Binding-site contacts:
Ligand atom C1C contacts residue TYR128 of chain 1.A at 3.3 Å (hydrophobic).
Ligand atom C5B contacts residue TYR152 of chain 1.A at 3.7 Å (hydrophobic).
Ligand atom C2A contacts residue TYR152 of chain 1.A at 3.8 Å (hydrophobic).
Ligand atom C3C contacts residue TYR152 of chain 1.A at 3.8 Å (hydrophobic).
Ligand atom C5A contacts residue ALA150 of chain 1.A at 3.5 Å (hydrophobic).
Ligand atom C4A contacts residue ALA150 of chain 1.A at 4.0 Å (hydrophobic).
Ligand atom CL2 contacts residue ILE104 of chain 1.A at 3.5 Å.
Ligand atom C3C contacts residue ILE104 of chain 1.A at 3.7 Å (hydrophobic).
Ligand atom C4B contacts residue PHE186 of chain 1.A at 3.9 Å (hydrophobic).
Ligand atom C2B contacts residue TYR128 of chain 1.A at 3.9 Å (hydrophobic).
Ligand atom CL1 contacts residue LEU25 of chain 1.C at 3.7 Å.
Ligand atom C2C contacts residue VAL191 of chain 1.A at 4.0 Å (hydrophobic).
Ligand atom CL2 contacts residue TYR128 of chain 1.A at 3.2 Å.
Ligand atom N3A contacts residue PRO174 of chain 1.A at 3.3 Å (h-bond).
Ligand atom N3A contacts residue TYR152 of chain 1.A at 4.0 Å.
Ligand atom CL1 contacts residue TYR152 of chain 1.A at 3.9 Å.
Ligand atom C2A contacts residue PHE186 of chain 1.A at 3.8 Å (hydrophobic).
Ligand atom C1B contacts residue VAL188 of chain 1.A at 4.0 Å (hydrophobic).
Ligand atom CL1 contacts residue VAL188 of chain 1.A at 3.7 Å.
Ligand atom C5A contacts residue PHE186 of chain 1.A at 4.0 Å (hydrophobic).
Ligand atom O1 contacts residue MET221 of chain 1.A at 3.5 Å (h-bond).
Ligand atom C4A contacts residue PRO174 of chain 1.A at 3.0 Å (hydrophobic).
Ligand atom CL2 contacts residue MET224 of chain 1.A at 3.4 Å.
Ligand atom C2B contacts residue MET224 of chain 1.A at 4.0 Å (hydrophobic).
Ligand atom C4A contacts residue SER175 of chain 1.A at 3.8 Å.
Ligand atom O1B contacts residue VAL188 of chain 1.A at 3.7 Å.
Ligand atom O1 contacts residue ILE104 of chain 1.A at 3.4 Å.
Ligand atom C3 contacts residue LEU106 of chain 1.A at 3.8 Å (hydrophobic).
Ligand atom N3A contacts residue ALA24 of chain 1.C at 3.8 Å.
Ligand atom C5 contacts residue TYR128 of chain 1.A at 3.8 Å (hydrophobic).
Ligand atom C4B contacts residue TYR152 of chain 1.A at 3.6 Å (hydrophobic).
Ligand atom O1A contacts residue MET224 of chain 1.A at 3.5 Å (h-bond).
Ligand atom C3B contacts residue MET224 of chain 1.A at 3.6 Å (hydrophobic).
Ligand atom C3B contacts residue PHE186 of chain 1.A at 3.9 Å (hydrophobic).
Ligand atom O1A contacts residue PHE186 of chain 1.A at 3.4 Å.
Ligand atom C31 contacts residue LEU106 of chain 1.A at 4.0 Å (hydrophobic).
Ligand atom C4 contacts residue LEU106 of chain 1.A at 3.9 Å (hydrophobic).
Ligand atom N2 contacts residue MET221 of chain 1.A at 3.5 Å (h-bond).
Ligand atom C6B contacts residue TYR152 of chain 1.A at 3.9 Å (hydrophobic).
Ligand atom C5A contacts residue VAL176 of chain 1.A at 3.5 Å (hydrophobic).

The small molecule below binds the protein below.
Small molecule (SMILES): Cc1cc(CCCOc2c(Cl)cc(C3=NCCO3)cc2Cl)on1

Sequence of chain 1.C:
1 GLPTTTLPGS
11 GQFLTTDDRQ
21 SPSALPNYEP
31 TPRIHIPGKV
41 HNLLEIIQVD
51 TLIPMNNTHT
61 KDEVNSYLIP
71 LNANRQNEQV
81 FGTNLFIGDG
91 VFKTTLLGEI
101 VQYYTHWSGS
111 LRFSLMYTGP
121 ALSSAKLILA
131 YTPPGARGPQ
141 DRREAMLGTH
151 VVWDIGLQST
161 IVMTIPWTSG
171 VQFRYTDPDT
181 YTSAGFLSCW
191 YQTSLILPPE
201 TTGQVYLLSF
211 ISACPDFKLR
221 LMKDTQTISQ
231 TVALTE

Sequence of chain 2.C:
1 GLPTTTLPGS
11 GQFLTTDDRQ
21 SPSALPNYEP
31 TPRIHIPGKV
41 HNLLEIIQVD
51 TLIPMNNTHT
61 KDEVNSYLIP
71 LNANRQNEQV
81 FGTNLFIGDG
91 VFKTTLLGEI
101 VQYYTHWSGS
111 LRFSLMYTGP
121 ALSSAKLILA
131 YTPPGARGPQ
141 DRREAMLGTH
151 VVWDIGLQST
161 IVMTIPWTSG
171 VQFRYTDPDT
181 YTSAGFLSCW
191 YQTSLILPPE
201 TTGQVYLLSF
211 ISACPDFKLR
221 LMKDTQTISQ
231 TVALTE

Sequence of chain 1.A:
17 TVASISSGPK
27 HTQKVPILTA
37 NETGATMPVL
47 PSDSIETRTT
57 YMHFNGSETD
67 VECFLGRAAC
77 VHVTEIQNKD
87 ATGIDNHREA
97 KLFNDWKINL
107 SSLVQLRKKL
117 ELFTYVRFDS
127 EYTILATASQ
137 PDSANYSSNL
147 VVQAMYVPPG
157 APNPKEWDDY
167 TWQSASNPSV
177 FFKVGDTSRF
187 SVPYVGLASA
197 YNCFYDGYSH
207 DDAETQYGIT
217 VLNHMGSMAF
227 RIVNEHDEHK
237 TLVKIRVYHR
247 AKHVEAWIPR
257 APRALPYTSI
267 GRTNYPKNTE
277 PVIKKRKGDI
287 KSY